Binding-site contacts:
Ligand atom O3 contacts residue GLN42 of chain 1.B at 2.4 Å (h-bond).
Ligand atom C6 contacts residue GLU427 of chain 1.B at 3.2 Å.
Ligand atom C2 contacts residue GLU373 of chain 1.B at 2.4 Å.
Ligand atom O3 contacts residue HIS143 of chain 1.B at 3.0 Å (h-bond).
Ligand atom C3 contacts residue GLU373 of chain 1.B at 3.0 Å.
Ligand atom C6 contacts residue PHE436 of chain 1.B at 3.8 Å (hydrophobic).
Ligand atom O5 contacts residue GLU373 of chain 1.B at 2.4 Å (salt-bridge).
Ligand atom C1 contacts residue TYR317 of chain 1.B at 3.5 Å (hydrophobic).
Ligand atom O4 contacts residue TRP428 of chain 1.B at 3.6 Å (h-bond).
Ligand atom F2 contacts residue ASN187 of chain 1.B at 3.0 Å.
Ligand atom F2 contacts residue GLU188 of chain 1.B at 3.6 Å.
Ligand atom O4 contacts residue TRP420 of chain 1.B at 3.3 Å (h-bond).
Ligand atom C3 contacts residue TRP420 of chain 1.B at 3.6 Å (hydrophobic).
Ligand atom C4 contacts residue GLU373 of chain 1.B at 3.7 Å.
Ligand atom C5 contacts residue TRP420 of chain 1.B at 3.7 Å (hydrophobic).
Ligand atom C1 contacts residue GLU188 of chain 1.B at 3.6 Å.
Ligand atom O4 contacts residue GLU427 of chain 1.B at 2.5 Å (salt-bridge).
Ligand atom C6 contacts residue TYR317 of chain 1.B at 3.5 Å (hydrophobic).
Ligand atom C4 contacts residue GLU427 of chain 1.B at 3.5 Å.
Ligand atom C4 contacts residue TRP420 of chain 1.B at 4.0 Å (hydrophobic).
Ligand atom C3 contacts residue GLN42 of chain 1.B at 3.5 Å.
Ligand atom O5 contacts residue TYR317 of chain 1.B at 2.8 Å (h-bond).
Ligand atom C5 contacts residue GLU373 of chain 1.B at 3.1 Å.
Ligand atom C1 contacts residue GLU373 of chain 1.B at 1.4 Å.
Ligand atom F2 contacts residue HIS143 of chain 1.B at 2.9 Å.
Ligand atom C2 contacts residue HIS143 of chain 1.B at 3.9 Å.
Ligand atom C3 contacts residue TRP428 of chain 1.B at 3.8 Å (hydrophobic).
Ligand atom O4 contacts residue GLN42 of chain 1.B at 3.2 Å (h-bond).
Ligand atom C6 contacts residue TRP420 of chain 1.B at 4.1 Å (hydrophobic).
Ligand atom F2 contacts residue GLU373 of chain 1.B at 2.6 Å.
Ligand atom O3 contacts residue TRP420 of chain 1.B at 3.6 Å.
Ligand atom C4 contacts residue TRP428 of chain 1.B at 3.7 Å (hydrophobic).
Ligand atom O6 contacts residue TRP346 of chain 1.B at 3.6 Å.
Ligand atom O6 contacts residue GLU427 of chain 1.B at 2.6 Å (salt-bridge).
Ligand atom C2 contacts residue ASN187 of chain 1.B at 4.1 Å.
Ligand atom C3 contacts residue HIS143 of chain 1.B at 3.9 Å.
Ligand atom C5 contacts residue GLU427 of chain 1.B at 4.0 Å.
Ligand atom O3 contacts residue TRP428 of chain 1.B at 3.0 Å (h-bond).
Ligand atom C2 contacts residue GLU188 of chain 1.B at 3.5 Å.
Ligand atom C5 contacts residue TYR317 of chain 1.B at 3.2 Å (hydrophobic).

Sequence of chain 1.B:
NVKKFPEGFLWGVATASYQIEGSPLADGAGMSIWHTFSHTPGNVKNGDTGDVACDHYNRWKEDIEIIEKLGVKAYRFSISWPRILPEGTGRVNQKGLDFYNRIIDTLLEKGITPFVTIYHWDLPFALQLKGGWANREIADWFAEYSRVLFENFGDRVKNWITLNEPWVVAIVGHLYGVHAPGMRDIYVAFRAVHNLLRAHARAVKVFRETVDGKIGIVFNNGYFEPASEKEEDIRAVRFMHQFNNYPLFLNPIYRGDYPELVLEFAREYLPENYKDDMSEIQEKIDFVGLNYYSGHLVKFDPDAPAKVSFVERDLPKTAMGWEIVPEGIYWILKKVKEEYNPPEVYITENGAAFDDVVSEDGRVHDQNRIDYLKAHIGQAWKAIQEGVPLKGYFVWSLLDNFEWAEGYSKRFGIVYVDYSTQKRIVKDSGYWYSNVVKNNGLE

This protein binds this small molecule.
Small molecule (SMILES): OC[C@H]1O[C@H](O)[C@H](F)[C@@H](O)[C@@H]1O